This small molecule binds to this protein.
Small molecule (SMILES): O=c1[nH]c(=O)c2nn[nH]c2[nH]1

Sequence of chain 3.A:
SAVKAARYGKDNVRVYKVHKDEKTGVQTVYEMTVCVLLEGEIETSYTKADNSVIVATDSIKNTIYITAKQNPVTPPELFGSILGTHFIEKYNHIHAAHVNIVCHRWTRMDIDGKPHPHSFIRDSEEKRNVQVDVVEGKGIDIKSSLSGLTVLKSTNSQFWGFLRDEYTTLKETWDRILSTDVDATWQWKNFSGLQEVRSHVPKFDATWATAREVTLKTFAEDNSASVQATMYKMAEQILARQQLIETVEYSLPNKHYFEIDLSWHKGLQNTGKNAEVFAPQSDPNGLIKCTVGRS

Sequence of chain 4.A:
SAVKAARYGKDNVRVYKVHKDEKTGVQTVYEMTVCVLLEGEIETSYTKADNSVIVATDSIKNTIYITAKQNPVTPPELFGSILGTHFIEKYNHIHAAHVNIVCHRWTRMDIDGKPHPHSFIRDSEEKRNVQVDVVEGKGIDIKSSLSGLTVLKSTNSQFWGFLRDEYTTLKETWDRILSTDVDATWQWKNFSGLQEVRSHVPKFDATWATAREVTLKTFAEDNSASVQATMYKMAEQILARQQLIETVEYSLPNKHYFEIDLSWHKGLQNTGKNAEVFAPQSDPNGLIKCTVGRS

Binding-site contacts:
Ligand atom N8 contacts residue THR58 of chain 3.A at 3.2 Å (h-bond).
Ligand atom C2 contacts residue VAL228 of chain 4.A at 4.0 Å (hydrophobic).
Ligand atom N8 contacts residue LEU171 of chain 4.A at 3.7 Å.
Ligand atom N9 contacts residue THR58 of chain 3.A at 3.9 Å.
Ligand atom N8 contacts residue ALA57 of chain 3.A at 3.7 Å.
Ligand atom O2 contacts residue GLN229 of chain 4.A at 3.8 Å.
Ligand atom N7 contacts residue THR58 of chain 3.A at 2.8 Å (h-bond).
Ligand atom N3 contacts residue ASN255 of chain 4.A at 3.3 Å (h-bond).
Ligand atom C5 contacts residue PHE160 of chain 4.A at 3.3 Å (hydrophobic).
Ligand atom N1 contacts residue GLN229 of chain 4.A at 2.9 Å (h-bond).
Ligand atom C2 contacts residue PHE160 of chain 4.A at 3.7 Å (hydrophobic).
Ligand atom C4 contacts residue PHE160 of chain 4.A at 3.2 Å (hydrophobic).
Ligand atom C5 contacts residue THR58 of chain 3.A at 3.9 Å.
Ligand atom O6 contacts residue PHE160 of chain 4.A at 3.9 Å.
Ligand atom O2 contacts residue VAL228 of chain 4.A at 2.9 Å (h-bond).
Ligand atom C2 contacts residue ASN255 of chain 4.A at 3.8 Å.
Ligand atom N7 contacts residue PHE160 of chain 4.A at 3.5 Å.
Ligand atom C6 contacts residue GLN229 of chain 4.A at 3.8 Å.
Ligand atom N8 contacts residue ASP59 of chain 3.A at 3.8 Å.
Ligand atom C2 contacts residue ARG177 of chain 4.A at 3.6 Å.
Ligand atom O6 contacts residue TYR9 of chain 3.A at 3.8 Å.
Ligand atom N8 contacts residue PHE160 of chain 4.A at 3.5 Å.
Ligand atom O2 contacts residue SER227 of chain 4.A at 3.5 Å.
Ligand atom O6 contacts residue ILE55 of chain 3.A at 3.4 Å.
Ligand atom N9 contacts residue PHE160 of chain 4.A at 3.4 Å.
Ligand atom N1 contacts residue PHE160 of chain 4.A at 3.6 Å.
Ligand atom O2 contacts residue ASN255 of chain 4.A at 4.0 Å.
Ligand atom O6 contacts residue GLN229 of chain 4.A at 2.9 Å (h-bond).
Ligand atom O6 contacts residue THR58 of chain 3.A at 3.8 Å.
Ligand atom N3 contacts residue PHE160 of chain 4.A at 3.7 Å.
Ligand atom N7 contacts residue ALA57 of chain 3.A at 3.5 Å.
Ligand atom C4 contacts residue ASN255 of chain 4.A at 3.9 Å.
Ligand atom C6 contacts residue PHE160 of chain 4.A at 3.4 Å (hydrophobic).
Ligand atom N9 contacts residue LEU171 of chain 4.A at 3.9 Å.
Ligand atom O6 contacts residue ILE289 of chain 4.A at 4.0 Å.
Ligand atom O2 contacts residue ARG177 of chain 4.A at 2.9 Å (salt-bridge).
Ligand atom C2 contacts residue GLN229 of chain 4.A at 3.8 Å.
Ligand atom C4 contacts residue ARG177 of chain 4.A at 3.8 Å.
Ligand atom N3 contacts residue ARG177 of chain 4.A at 3.0 Å (salt-bridge).
Ligand atom O2 contacts residue PHE160 of chain 4.A at 4.0 Å.